A small-molecule ligand and the protein it binds are described below.
Small molecule (SMILES): COc1cc([N+](=O)[O-])ccc1O

Sequence of chain 1.A:
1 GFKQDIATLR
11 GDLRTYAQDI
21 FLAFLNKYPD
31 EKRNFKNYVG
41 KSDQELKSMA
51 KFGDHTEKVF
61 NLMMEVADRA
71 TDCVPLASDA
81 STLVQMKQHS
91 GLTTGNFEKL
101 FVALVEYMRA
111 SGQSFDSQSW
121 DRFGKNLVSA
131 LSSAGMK

Binding-site contacts:
Ligand atom C6 contacts residue PHE21 of chain 1.A at 3.6 Å (hydrophobic).
Ligand atom N1 contacts residue PHE21 of chain 1.A at 3.9 Å.
Ligand atom O3 contacts residue ALA17 of chain 1.A at 3.2 Å (h-bond).
Ligand atom C4 contacts residue VAL59 of chain 1.A at 3.6 Å (hydrophobic).
Ligand atom C7 contacts residue LEU100 of chain 1.A at 3.9 Å (hydrophobic).
Ligand atom C7 contacts residue PHE21 of chain 1.A at 3.4 Å (hydrophobic).
Ligand atom O4 contacts residue PHE35 of chain 1.A at 3.3 Å.
Ligand atom C6 contacts residue VAL59 of chain 1.A at 3.6 Å (hydrophobic).
Ligand atom N1 contacts residue ALA17 of chain 1.A at 4.0 Å.
Ligand atom C5 contacts residue VAL59 of chain 1.A at 3.6 Å (hydrophobic).
Ligand atom C3 contacts residue VAL59 of chain 1.A at 3.8 Å (hydrophobic).
Ligand atom C7 contacts residue VAL59 of chain 1.A at 3.7 Å (hydrophobic).
Ligand atom C1 contacts residue LEU100 of chain 1.A at 3.8 Å (hydrophobic).
Ligand atom C5 contacts residue THR56 of chain 1.A at 3.7 Å.
Ligand atom O2 contacts residue LEU100 of chain 1.A at 3.5 Å.
Ligand atom O4 contacts residue VAL59 of chain 1.A at 4.0 Å.
Ligand atom N1 contacts residue PHE60 of chain 1.A at 1.3 Å.
Ligand atom C4 contacts residue THR56 of chain 1.A at 3.9 Å.
Ligand atom C5 contacts residue PHE60 of chain 1.A at 3.2 Å (hydrophobic).
Ligand atom C7 contacts residue PHE60 of chain 1.A at 3.7 Å (hydrophobic).
Ligand atom C6 contacts residue PHE60 of chain 1.A at 2.6 Å (hydrophobic).
Ligand atom C3 contacts residue PHE21 of chain 1.A at 3.3 Å (hydrophobic).
Ligand atom C1 contacts residue PHE21 of chain 1.A at 3.6 Å (hydrophobic).
Ligand atom O2 contacts residue PHE60 of chain 1.A at 1.9 Å.
Ligand atom O4 contacts residue HIS55 of chain 1.A at 2.6 Å (h-bond).
Ligand atom O4 contacts residue PHE21 of chain 1.A at 3.5 Å.
Ligand atom O1 contacts residue PHE21 of chain 1.A at 3.5 Å.
Ligand atom O3 contacts residue PHE60 of chain 1.A at 0.8 Å.
Ligand atom C2 contacts residue VAL59 of chain 1.A at 3.9 Å (hydrophobic).
Ligand atom C1 contacts residue HEM1 of chain 1.C at 3.5 Å.
Ligand atom O2 contacts residue ILE20 of chain 1.A at 3.9 Å.
Ligand atom O2 contacts residue MET63 of chain 1.A at 3.7 Å.
Ligand atom C4 contacts residue PHE21 of chain 1.A at 3.6 Å (hydrophobic).
Ligand atom O1 contacts residue HEM1 of chain 1.C at 3.7 Å.
Ligand atom O1 contacts residue PHE35 of chain 1.A at 3.8 Å.
Ligand atom C3 contacts residue HIS55 of chain 1.A at 3.4 Å.
Ligand atom C5 contacts residue PHE21 of chain 1.A at 3.6 Å (hydrophobic).
Ligand atom C2 contacts residue PHE21 of chain 1.A at 3.3 Å (hydrophobic).
Ligand atom C4 contacts residue HIS55 of chain 1.A at 3.4 Å.
Ligand atom C1 contacts residue PHE24 of chain 1.A at 3.6 Å (hydrophobic).